Binding-site contacts:
Ligand atom O5 contacts residue HIS158 of chain 19.A at 3.2 Å.
Ligand atom C8 contacts residue ASN153 of chain 19.A at 4.5 Å.
Ligand atom C1 contacts residue THR155 of chain 19.A at 3.9 Å.
Ligand atom N2 contacts residue HIS149 of chain 19.A at 4.2 Å.
Ligand atom C4 contacts residue HIS149 of chain 19.A at 3.7 Å.
Ligand atom C3 contacts residue ASN153 of chain 19.A at 3.9 Å.
Ligand atom C1 contacts residue ASN153 of chain 19.A at 1.4 Å.
Ligand atom O6 contacts residue HIS158 of chain 19.A at 3.5 Å.
Ligand atom N2 contacts residue ASN153 of chain 19.A at 3.1 Å (h-bond).
Ligand atom C7 contacts residue ASN153 of chain 19.A at 4.1 Å.
Ligand atom C6 contacts residue GLY156 of chain 19.A at 3.8 Å.
Ligand atom C5 contacts residue HIS158 of chain 19.A at 4.0 Å.
Ligand atom C5 contacts residue HIS149 of chain 19.A at 4.2 Å.
Ligand atom O3 contacts residue HIS149 of chain 19.A at 4.2 Å.
Ligand atom C3 contacts residue HIS149 of chain 19.A at 4.3 Å.
Ligand atom C2 contacts residue HIS149 of chain 19.A at 3.4 Å.
Ligand atom C8 contacts residue GLY102 of chain 60.A at 3.5 Å.
Ligand atom C1 contacts residue HIS158 of chain 19.A at 4.2 Å.
Ligand atom C4 contacts residue ASN153 of chain 19.A at 4.2 Å.
Ligand atom C6 contacts residue HIS158 of chain 19.A at 3.6 Å.
Ligand atom O5 contacts residue ASN153 of chain 19.A at 2.3 Å (h-bond).
Ligand atom O5 contacts residue THR155 of chain 19.A at 3.9 Å.
Ligand atom O5 contacts residue GLY156 of chain 19.A at 4.1 Å.
Ligand atom C5 contacts residue ASN153 of chain 19.A at 3.6 Å.
Ligand atom O6 contacts residue HIS149 of chain 19.A at 3.5 Å.
Ligand atom C2 contacts residue ASN153 of chain 19.A at 2.5 Å.
Ligand atom C5 contacts residue GLY156 of chain 19.A at 4.1 Å.
Ligand atom C1 contacts residue HIS149 of chain 19.A at 3.6 Å.
Ligand atom O5 contacts residue HIS149 of chain 19.A at 3.6 Å (h-bond).
Ligand atom O7 contacts residue HIS149 of chain 19.A at 3.3 Å.
Ligand atom C7 contacts residue HIS149 of chain 19.A at 4.3 Å.

A small-molecule ligand and the protein it binds are described below.
Small molecule (SMILES): CC(=O)N[C@H]1[C@H](O[C@H]2[C@H](O)[C@@H](NC(C)=O)CO[C@@H]2CO)O[C@H](CO)[C@@H](O)[C@@H]1O

Sequence of chain 19.A:
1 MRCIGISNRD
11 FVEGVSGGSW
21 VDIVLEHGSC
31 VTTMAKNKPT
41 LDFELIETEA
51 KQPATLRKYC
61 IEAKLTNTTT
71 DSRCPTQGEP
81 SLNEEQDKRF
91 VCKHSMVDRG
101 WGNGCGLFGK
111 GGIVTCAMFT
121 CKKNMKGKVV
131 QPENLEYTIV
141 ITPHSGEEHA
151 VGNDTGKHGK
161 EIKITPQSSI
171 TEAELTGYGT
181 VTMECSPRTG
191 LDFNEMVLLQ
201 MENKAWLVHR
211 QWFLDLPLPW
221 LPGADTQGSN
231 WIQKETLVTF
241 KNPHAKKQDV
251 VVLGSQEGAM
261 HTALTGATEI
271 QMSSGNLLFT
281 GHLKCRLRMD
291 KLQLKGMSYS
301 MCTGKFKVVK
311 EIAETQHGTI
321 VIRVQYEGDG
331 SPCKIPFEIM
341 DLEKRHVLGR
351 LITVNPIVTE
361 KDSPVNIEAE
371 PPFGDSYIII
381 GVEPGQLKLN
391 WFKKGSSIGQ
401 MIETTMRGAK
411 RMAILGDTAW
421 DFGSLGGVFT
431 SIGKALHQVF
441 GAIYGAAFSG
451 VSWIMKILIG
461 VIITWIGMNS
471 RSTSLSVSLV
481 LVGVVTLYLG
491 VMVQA

Sequence of chain 60.A:
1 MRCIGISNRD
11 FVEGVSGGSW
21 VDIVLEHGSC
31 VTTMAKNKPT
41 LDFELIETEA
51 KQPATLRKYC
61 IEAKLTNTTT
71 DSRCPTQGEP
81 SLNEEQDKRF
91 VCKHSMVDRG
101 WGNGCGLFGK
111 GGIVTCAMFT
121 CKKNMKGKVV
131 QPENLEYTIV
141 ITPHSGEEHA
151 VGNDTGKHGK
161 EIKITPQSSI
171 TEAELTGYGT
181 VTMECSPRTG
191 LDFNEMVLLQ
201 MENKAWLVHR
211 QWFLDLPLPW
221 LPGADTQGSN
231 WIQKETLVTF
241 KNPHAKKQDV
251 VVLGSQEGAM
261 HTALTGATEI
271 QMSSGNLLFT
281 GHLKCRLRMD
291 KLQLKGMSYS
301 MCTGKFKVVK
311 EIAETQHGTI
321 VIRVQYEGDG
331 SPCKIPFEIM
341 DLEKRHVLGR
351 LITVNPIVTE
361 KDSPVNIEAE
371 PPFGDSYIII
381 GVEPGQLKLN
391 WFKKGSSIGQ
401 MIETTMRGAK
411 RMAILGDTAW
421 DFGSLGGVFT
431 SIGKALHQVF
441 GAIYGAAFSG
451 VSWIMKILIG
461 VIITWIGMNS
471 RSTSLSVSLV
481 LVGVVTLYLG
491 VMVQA